A protein and the small-molecule ligand that binds it are described below.
Small molecule (SMILES): OC[C@H]1O[C@H](O[C@H]2[C@H](O)[C@@H](O)[C@@H](O)O[C@@H]2CO)[C@H](O)[C@@H](O)[C@@H]1O

Binding-site contacts:
Ligand atom O2 contacts residue TRP231 of chain 1.B at 3.9 Å.
Ligand atom C6 contacts residue PHE157 of chain 1.B at 3.9 Å (hydrophobic).
Ligand atom O1 contacts residue ASP15 of chain 1.B at 3.0 Å (salt-bridge).
Ligand atom C6 contacts residue GLU154 of chain 1.B at 3.2 Å.
Ligand atom O2 contacts residue ALA64 of chain 1.B at 3.2 Å.
Ligand atom C1 contacts residue TRP231 of chain 1.B at 3.7 Å (hydrophobic).
Ligand atom C3 contacts residue TRP63 of chain 1.B at 3.7 Å (hydrophobic).
Ligand atom O2 contacts residue LYS16 of chain 1.B at 3.1 Å (salt-bridge).
Ligand atom C3 contacts residue ASP66 of chain 1.B at 3.5 Å.
Ligand atom O3 contacts residue TRP63 of chain 1.B at 3.5 Å (h-bond).
Ligand atom O3 contacts residue ALA64 of chain 1.B at 3.3 Å.
Ligand atom C6 contacts residue TRP341 of chain 1.B at 4.0 Å (hydrophobic).
Ligand atom C1 contacts residue TYR156 of chain 1.B at 3.5 Å (hydrophobic).
Ligand atom O3 contacts residue ARG67 of chain 1.B at 3.6 Å (salt-bridge).
Ligand atom O3 contacts residue ASP66 of chain 1.B at 2.6 Å (salt-bridge).
Ligand atom O3 contacts residue GLU112 of chain 1.B at 4.0 Å.
Ligand atom C1 contacts residue ASP15 of chain 1.B at 3.5 Å.
Ligand atom O1 contacts residue LYS16 of chain 1.B at 3.5 Å (salt-bridge).
Ligand atom O2 contacts residue GLU112 of chain 1.B at 2.7 Å (salt-bridge).
Ligand atom C6 contacts residue PRO155 of chain 1.B at 3.9 Å (hydrophobic).
Ligand atom O2 contacts residue ASP66 of chain 1.B at 2.9 Å (salt-bridge).
Ligand atom O5 contacts residue TRP341 of chain 1.B at 4.0 Å.
Ligand atom O6 contacts residue GLU154 of chain 1.B at 2.7 Å (salt-bridge).
Ligand atom O6 contacts residue PRO155 of chain 1.B at 3.5 Å.
Ligand atom O3 contacts residue TYR156 of chain 1.B at 4.0 Å.
Ligand atom O3 contacts residue TRP341 of chain 1.B at 3.8 Å.
Ligand atom C2 contacts residue GLU112 of chain 1.B at 3.6 Å.
Ligand atom O6 contacts residue TYR156 of chain 1.B at 3.1 Å.
Ligand atom C2 contacts residue TRP231 of chain 1.B at 3.8 Å (hydrophobic).
Ligand atom C2 contacts residue TRP341 of chain 1.B at 4.0 Å (hydrophobic).
Ligand atom O6 contacts residue PHE157 of chain 1.B at 3.5 Å.
Ligand atom C4 contacts residue TRP341 of chain 1.B at 3.6 Å (hydrophobic).
Ligand atom C6 contacts residue TYR156 of chain 1.B at 3.7 Å (hydrophobic).
Ligand atom O2 contacts residue TRP63 of chain 1.B at 3.3 Å (h-bond).
Ligand atom O2 contacts residue MET331 of chain 1.B at 4.0 Å.
Ligand atom C2 contacts residue ASP66 of chain 1.B at 3.3 Å.
Ligand atom C4 contacts residue TYR156 of chain 1.B at 3.8 Å (hydrophobic).
Ligand atom O5 contacts residue TYR156 of chain 1.B at 3.4 Å.
Ligand atom O1 contacts residue ASN13 of chain 1.B at 3.9 Å.
Ligand atom O4 contacts residue ARG67 of chain 1.B at 4.0 Å.

Sequence of chain 1.B:
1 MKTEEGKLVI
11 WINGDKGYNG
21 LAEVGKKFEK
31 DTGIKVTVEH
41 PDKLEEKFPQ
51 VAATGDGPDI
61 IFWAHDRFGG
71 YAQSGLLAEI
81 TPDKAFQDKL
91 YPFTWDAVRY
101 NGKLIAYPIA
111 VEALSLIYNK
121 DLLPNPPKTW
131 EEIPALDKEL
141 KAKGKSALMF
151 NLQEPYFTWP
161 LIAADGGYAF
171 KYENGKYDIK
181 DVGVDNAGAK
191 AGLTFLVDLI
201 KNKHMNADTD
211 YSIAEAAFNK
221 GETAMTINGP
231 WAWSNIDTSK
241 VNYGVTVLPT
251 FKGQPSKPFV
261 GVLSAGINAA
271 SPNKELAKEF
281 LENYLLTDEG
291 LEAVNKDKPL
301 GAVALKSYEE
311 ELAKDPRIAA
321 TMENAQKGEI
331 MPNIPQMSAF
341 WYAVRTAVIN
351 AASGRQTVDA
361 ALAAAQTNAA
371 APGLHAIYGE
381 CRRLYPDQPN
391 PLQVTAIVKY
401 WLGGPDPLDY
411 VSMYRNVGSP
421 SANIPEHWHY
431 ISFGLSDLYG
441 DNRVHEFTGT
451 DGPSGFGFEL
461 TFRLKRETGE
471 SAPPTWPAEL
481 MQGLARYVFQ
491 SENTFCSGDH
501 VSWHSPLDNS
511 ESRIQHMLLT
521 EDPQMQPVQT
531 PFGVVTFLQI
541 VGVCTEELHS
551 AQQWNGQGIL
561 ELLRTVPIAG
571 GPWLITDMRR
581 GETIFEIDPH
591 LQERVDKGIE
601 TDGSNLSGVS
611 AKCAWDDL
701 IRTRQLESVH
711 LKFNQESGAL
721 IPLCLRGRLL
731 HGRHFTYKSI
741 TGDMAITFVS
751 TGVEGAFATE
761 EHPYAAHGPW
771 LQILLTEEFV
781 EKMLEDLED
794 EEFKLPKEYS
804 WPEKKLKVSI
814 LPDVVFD